Binding-site contacts:
Ligand atom C3 contacts residue NAG1 of chain 1.D at 3.4 Å.
Ligand atom C1 contacts residue ASN53 of chain 1.B at 1.4 Å.
Ligand atom C2 contacts residue ASN53 of chain 1.B at 2.8 Å.
Ligand atom C8 contacts residue NAG1 of chain 1.F at 4.3 Å.
Ligand atom O3 contacts residue NAG1 of chain 1.D at 3.4 Å (h-bond).
Ligand atom C7 contacts residue ASN53 of chain 1.B at 4.4 Å.
Ligand atom C3 contacts residue ASN53 of chain 1.B at 3.9 Å.
Ligand atom C4 contacts residue NAG1 of chain 1.D at 2.3 Å.
Ligand atom C3 contacts residue NAG1 of chain 1.F at 4.3 Å.
Ligand atom C5 contacts residue NAG1 of chain 1.D at 3.5 Å.
Ligand atom O5 contacts residue ASN53 of chain 1.B at 2.3 Å (h-bond).
Ligand atom C5 contacts residue ASN53 of chain 1.B at 3.6 Å.
Ligand atom O6 contacts residue NAG1 of chain 1.D at 3.8 Å.
Ligand atom O7 contacts residue NAG1 of chain 1.F at 2.6 Å.
Ligand atom C4 contacts residue ASN53 of chain 1.B at 4.3 Å.
Ligand atom N2 contacts residue ASN53 of chain 1.B at 3.2 Å (h-bond).
Ligand atom C6 contacts residue NAG1 of chain 1.D at 3.1 Å.
Ligand atom O3 contacts residue NAG1 of chain 1.F at 3.0 Å.
Ligand atom C7 contacts residue NAG1 of chain 1.F at 3.7 Å.
Ligand atom O5 contacts residue NAG1 of chain 1.D at 4.5 Å.
Ligand atom O4 contacts residue NAG1 of chain 1.D at 1.5 Å (h-bond).
Ligand atom C8 contacts residue PRO48 of chain 1.B at 3.7 Å (hydrophobic).

The protein below binds the small molecule below.
Small molecule (SMILES): CC(=O)N[C@H]1CO[C@H](CO)[C@@H](OC2O[C@H](CO)[C@@H](O)[C@H](O)[C@H]2NC(C)=O)[C@@H]1O

Sequence of chain 1.B:
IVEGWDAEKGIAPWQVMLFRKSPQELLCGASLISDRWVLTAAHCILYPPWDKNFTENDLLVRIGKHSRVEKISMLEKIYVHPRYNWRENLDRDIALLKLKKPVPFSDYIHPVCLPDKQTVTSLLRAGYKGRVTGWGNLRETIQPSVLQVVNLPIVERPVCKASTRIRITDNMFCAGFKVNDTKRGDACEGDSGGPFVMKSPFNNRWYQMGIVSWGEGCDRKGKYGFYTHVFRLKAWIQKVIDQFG